A small-molecule ligand and the protein it binds are described below.
Small molecule (SMILES): COc1ccc(C2C(C#N)=C(N)OC3=C2C(=O)C[C@@H](c2cccc4ccccc24)C3)cc1

Binding-site contacts:
Ligand atom N contacts residue VAL373 of chain 2.A at 3.7 Å.
Ligand atom N1 contacts residue VAL373 of chain 2.A at 3.5 Å.
Ligand atom O2 contacts residue PHE369 of chain 2.A at 3.2 Å.
Ligand atom C11 contacts residue SER116 of chain 2.A at 3.9 Å.
Ligand atom C3 contacts residue VAL373 of chain 2.A at 3.8 Å (hydrophobic).
Ligand atom C14 contacts residue VAL373 of chain 2.A at 4.0 Å (hydrophobic).
Ligand atom C13 contacts residue PHE369 of chain 2.A at 3.7 Å (hydrophobic).
Ligand atom N1 contacts residue ALA123 of chain 2.A at 3.6 Å.
Ligand atom C16 contacts residue VAL373 of chain 2.A at 3.7 Å (hydrophobic).
Ligand atom C5 contacts residue MET231 of chain 2.A at 3.5 Å (hydrophobic).
Ligand atom C12 contacts residue LEU108 of chain 2.A at 3.8 Å (hydrophobic).
Ligand atom C6 contacts residue MET231 of chain 2.A at 3.6 Å (hydrophobic).
Ligand atom O contacts residue ILE377 of chain 2.A at 3.8 Å.
Ligand atom C25 contacts residue MET231 of chain 2.A at 3.7 Å (hydrophobic).
Ligand atom C18 contacts residue SER116 of chain 2.A at 3.7 Å.
Ligand atom C16 contacts residue ALA123 of chain 2.A at 3.9 Å (hydrophobic).
Ligand atom C14 contacts residue PHE369 of chain 2.A at 3.5 Å (hydrophobic).
Ligand atom C12 contacts residue MET231 of chain 2.A at 3.7 Å (hydrophobic).
Ligand atom C4 contacts residue VAL373 of chain 2.A at 3.9 Å (hydrophobic).
Ligand atom C18 contacts residue GLY117 of chain 2.A at 3.4 Å.
Ligand atom O2 contacts residue MET231 of chain 2.A at 3.7 Å.
Ligand atom N1 contacts residue PHE369 of chain 2.A at 3.5 Å (h-bond).
Ligand atom C19 contacts residue PHE235 of chain 2.A at 4.0 Å (hydrophobic).
Ligand atom C2 contacts residue ILE377 of chain 2.A at 3.9 Å (hydrophobic).
Ligand atom C1 contacts residue VAL373 of chain 2.A at 3.6 Å (hydrophobic).
Ligand atom C19 contacts residue GLY117 of chain 2.A at 4.0 Å.
Ligand atom C9 contacts residue GLY120 of chain 2.A at 4.0 Å.
Ligand atom C5 contacts residue VAL373 of chain 2.A at 3.9 Å (hydrophobic).
Ligand atom C20 contacts residue PHE235 of chain 2.A at 3.8 Å (hydrophobic).
Ligand atom C12 contacts residue PHE369 of chain 2.A at 4.0 Å (hydrophobic).
Ligand atom C13 contacts residue MET231 of chain 2.A at 3.6 Å (hydrophobic).
Ligand atom C2 contacts residue VAL373 of chain 2.A at 3.6 Å (hydrophobic).
Ligand atom C6 contacts residue VAL373 of chain 2.A at 3.7 Å (hydrophobic).
Ligand atom C8 contacts residue GLY120 of chain 2.A at 3.9 Å.
Ligand atom C3 contacts residue VAL124 of chain 2.A at 3.6 Å (hydrophobic).
Ligand atom C23 contacts residue VAL232 of chain 2.A at 3.7 Å (hydrophobic).
Ligand atom C16 contacts residue PHE369 of chain 2.A at 3.6 Å (hydrophobic).
Ligand atom N contacts residue LEU104 of chain 2.A at 3.9 Å.
Ligand atom N contacts residue PHE369 of chain 2.A at 2.8 Å (h-bond).
Ligand atom N1 contacts residue TYR127 of chain 2.A at 3.3 Å.

Sequence of chain 2.A:
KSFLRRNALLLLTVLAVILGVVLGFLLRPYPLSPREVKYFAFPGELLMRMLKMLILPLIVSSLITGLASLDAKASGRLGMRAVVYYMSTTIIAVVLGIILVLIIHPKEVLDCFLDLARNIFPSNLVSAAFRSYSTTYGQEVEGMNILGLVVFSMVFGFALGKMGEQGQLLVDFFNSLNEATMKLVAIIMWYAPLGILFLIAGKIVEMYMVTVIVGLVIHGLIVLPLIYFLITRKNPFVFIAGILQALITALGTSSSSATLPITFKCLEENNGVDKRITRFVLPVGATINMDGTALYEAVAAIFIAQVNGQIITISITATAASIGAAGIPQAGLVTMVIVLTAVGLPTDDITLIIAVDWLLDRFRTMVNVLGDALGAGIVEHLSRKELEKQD